This protein binds this small molecule.
Small molecule (SMILES): CC(=O)N[C@@H]1[C@@H](O)[C@H](O)[C@@H](CO)O[C@H]1O

Binding-site contacts:
Ligand atom O6 contacts residue SER284 of chain 9.H at 2.6 Å (h-bond).
Ligand atom C6 contacts residue ASN318 of chain 9.H at 3.2 Å.
Ligand atom O6 contacts residue ASN318 of chain 9.H at 2.6 Å (h-bond).
Ligand atom C6 contacts residue SER284 of chain 9.H at 3.5 Å.

Sequence of chain 9.H:
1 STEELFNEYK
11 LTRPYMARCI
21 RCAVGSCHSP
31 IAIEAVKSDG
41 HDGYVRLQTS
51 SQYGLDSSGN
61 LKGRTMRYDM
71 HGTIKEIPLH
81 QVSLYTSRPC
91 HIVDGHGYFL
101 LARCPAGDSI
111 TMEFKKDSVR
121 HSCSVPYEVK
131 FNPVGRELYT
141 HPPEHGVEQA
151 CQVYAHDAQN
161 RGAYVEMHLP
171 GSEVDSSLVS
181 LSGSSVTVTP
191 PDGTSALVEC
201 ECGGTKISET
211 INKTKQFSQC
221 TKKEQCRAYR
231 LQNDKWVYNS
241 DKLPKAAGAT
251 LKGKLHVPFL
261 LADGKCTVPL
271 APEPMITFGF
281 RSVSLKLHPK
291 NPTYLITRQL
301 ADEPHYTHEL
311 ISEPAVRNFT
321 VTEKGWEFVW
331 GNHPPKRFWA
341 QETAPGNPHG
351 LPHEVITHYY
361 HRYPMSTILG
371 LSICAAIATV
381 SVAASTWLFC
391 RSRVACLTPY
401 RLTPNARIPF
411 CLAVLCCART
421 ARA